Binding-site contacts:
Ligand atom OP2 contacts residue TYR116 of chain 1.C at 2.7 Å (h-bond).
Ligand atom N1 contacts residue TYR79 of chain 1.C at 3.4 Å (h-bond).
Ligand atom P contacts residue TYR116 of chain 1.C at 3.7 Å.
Ligand atom C12 contacts residue TRP86 of chain 1.C at 3.7 Å (hydrophobic).
Ligand atom O1B contacts residue TRP86 of chain 1.C at 2.9 Å (h-bond).
Ligand atom O12 contacts residue TYR79 of chain 1.C at 2.7 Å (h-bond).
Ligand atom O3' contacts residue LYS33 of chain 1.C at 2.8 Å (salt-bridge).
Ligand atom O3B contacts residue ARG82 of chain 1.C at 2.7 Å (salt-bridge).
Ligand atom O1B contacts residue ARG82 of chain 1.C at 2.9 Å (salt-bridge).
Ligand atom N7 contacts residue GLN125 of chain 1.C at 2.9 Å (h-bond).
Ligand atom C5' contacts residue TYR116 of chain 1.C at 3.6 Å (hydrophobic).
Ligand atom O15 contacts residue TRP86 of chain 1.C at 3.4 Å (h-bond).
Ligand atom O2' contacts residue LYS33 of chain 1.C at 3.3 Å (salt-bridge).
Ligand atom O13 contacts residue LYS33 of chain 1.C at 2.9 Å (salt-bridge).
Ligand atom OP1 contacts residue ARG133 of chain 1.C at 3.7 Å.
Ligand atom OP1 contacts residue ARG135 of chain 1.C at 2.6 Å (salt-bridge).
Ligand atom O4' contacts residue TYR116 of chain 1.C at 3.5 Å (h-bond).
Ligand atom O5' contacts residue TYR116 of chain 1.C at 3.4 Å (h-bond).
Ligand atom O2B contacts residue ARG135 of chain 1.C at 3.1 Å (salt-bridge).
Ligand atom O5' contacts residue ARG135 of chain 1.C at 3.6 Å.
Ligand atom C2 contacts residue TYR79 of chain 1.C at 3.3 Å (hydrophobic).
Ligand atom N3 contacts residue ILE111 of chain 1.C at 3.6 Å.
Ligand atom O1B contacts residue GLY81 of chain 1.C at 3.3 Å.
Ligand atom O14 contacts residue ARG135 of chain 1.C at 3.1 Å (salt-bridge).
Ligand atom O1B contacts residue LYS147 of chain 1.C at 2.7 Å (salt-bridge).
Ligand atom C6 contacts residue TYR79 of chain 1.C at 3.5 Å (hydrophobic).
Ligand atom N1 contacts residue ILE111 of chain 1.C at 3.5 Å.
Ligand atom N6 contacts residue ILE111 of chain 1.C at 3.4 Å.
Ligand atom O13 contacts residue GLY151 of chain 1.C at 3.6 Å.
Ligand atom O12 contacts residue GLY151 of chain 1.C at 3.2 Å.
Ligand atom C4 contacts residue ILE111 of chain 1.C at 3.6 Å (hydrophobic).
Ligand atom N6 contacts residue TYR79 of chain 1.C at 3.5 Å.
Ligand atom C2 contacts residue ILE111 of chain 1.C at 3.6 Å (hydrophobic).
Ligand atom C10 contacts residue ARG135 of chain 1.C at 3.6 Å.
Ligand atom N6 contacts residue GLN125 of chain 1.C at 3.1 Å (h-bond).
Ligand atom C6 contacts residue ILE111 of chain 1.C at 3.5 Å (hydrophobic).
Ligand atom N6 contacts residue TYR88 of chain 1.C at 3.2 Å.
Ligand atom O2B contacts residue ARG133 of chain 1.C at 3.3 Å (salt-bridge).
Ligand atom C5 contacts residue ILE111 of chain 1.C at 3.5 Å (hydrophobic).
Ligand atom C8 contacts residue TYR116 of chain 1.C at 3.4 Å (hydrophobic).

Sequence of chain 1.C:
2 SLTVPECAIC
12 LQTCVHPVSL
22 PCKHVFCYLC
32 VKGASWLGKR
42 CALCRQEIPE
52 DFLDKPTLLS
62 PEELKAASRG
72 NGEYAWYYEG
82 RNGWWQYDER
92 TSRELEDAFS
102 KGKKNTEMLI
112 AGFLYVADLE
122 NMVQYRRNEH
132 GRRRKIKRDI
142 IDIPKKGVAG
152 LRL

A protein and the small-molecule ligand that binds it are described below.
Small molecule (SMILES): Nc1ncnc2c1ncn2[C@@H]1O[C@H](COP(=O)(O)O)[C@@H](O)[C@H]1O[C@H]1O[C@H](COP(=O)(O)O)[C@@H](O)[C@H]1O